Sequence of chain 1.A:
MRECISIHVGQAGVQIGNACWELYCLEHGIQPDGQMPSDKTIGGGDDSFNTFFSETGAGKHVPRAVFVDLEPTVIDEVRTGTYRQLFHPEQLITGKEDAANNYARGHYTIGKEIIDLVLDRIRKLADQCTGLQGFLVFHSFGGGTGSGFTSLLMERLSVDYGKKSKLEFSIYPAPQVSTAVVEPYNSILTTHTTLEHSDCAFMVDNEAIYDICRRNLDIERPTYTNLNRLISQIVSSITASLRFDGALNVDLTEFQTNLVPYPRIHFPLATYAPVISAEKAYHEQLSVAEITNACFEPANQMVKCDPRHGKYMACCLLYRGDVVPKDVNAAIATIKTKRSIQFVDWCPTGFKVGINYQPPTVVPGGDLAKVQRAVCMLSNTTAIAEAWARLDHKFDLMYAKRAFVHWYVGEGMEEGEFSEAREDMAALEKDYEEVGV

The protein below binds the small molecule below.
Small molecule (SMILES): COc1ccc2c(c1)CCCN2c1nc(C)nc2onc(C)c12

Sequence of chain 1.B:
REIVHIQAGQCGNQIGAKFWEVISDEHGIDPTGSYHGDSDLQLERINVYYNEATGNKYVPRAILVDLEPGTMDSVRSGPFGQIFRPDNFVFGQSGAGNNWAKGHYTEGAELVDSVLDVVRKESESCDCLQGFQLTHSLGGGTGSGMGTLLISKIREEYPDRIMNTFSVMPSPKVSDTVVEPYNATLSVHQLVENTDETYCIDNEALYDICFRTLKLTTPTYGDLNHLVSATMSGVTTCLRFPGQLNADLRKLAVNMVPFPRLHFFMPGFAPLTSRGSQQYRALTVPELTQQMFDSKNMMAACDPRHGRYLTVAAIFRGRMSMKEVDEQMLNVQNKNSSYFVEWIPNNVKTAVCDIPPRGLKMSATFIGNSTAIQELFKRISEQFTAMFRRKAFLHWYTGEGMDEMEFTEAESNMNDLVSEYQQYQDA

Binding-site contacts:
Ligand atom C7 contacts residue LEU253 of chain 1.B at 3.7 Å (hydrophobic).
Ligand atom C12 contacts residue ASN348 of chain 1.B at 3.8 Å.
Ligand atom C15 contacts residue THR179 of chain 1.A at 3.0 Å.
Ligand atom C12 contacts residue MET257 of chain 1.B at 3.8 Å (hydrophobic).
Ligand atom N1 contacts residue CYS239 of chain 1.B at 3.5 Å.
Ligand atom C2 contacts residue ALA248 of chain 1.B at 3.9 Å (hydrophobic).
Ligand atom C4 contacts residue LEU246 of chain 1.B at 4.0 Å (hydrophobic).
Ligand atom N2 contacts residue ALA314 of chain 1.B at 3.9 Å.
Ligand atom C12 contacts residue VAL313 of chain 1.B at 3.2 Å (hydrophobic).
Ligand atom C16 contacts residue LEU246 of chain 1.B at 3.7 Å (hydrophobic).
Ligand atom C2 contacts residue LEU253 of chain 1.B at 3.9 Å (hydrophobic).
Ligand atom N4 contacts residue LEU253 of chain 1.B at 3.5 Å.
Ligand atom C1 contacts residue LEU253 of chain 1.B at 3.9 Å (hydrophobic).
Ligand atom C10 contacts residue MET257 of chain 1.B at 3.8 Å (hydrophobic).
Ligand atom C9 contacts residue ALA314 of chain 1.B at 3.8 Å (hydrophobic).
Ligand atom O2 contacts residue LYS350 of chain 1.B at 3.2 Å.
Ligand atom N3 contacts residue LEU253 of chain 1.B at 4.0 Å.
Ligand atom O1 contacts residue ILE316 of chain 1.B at 4.0 Å.
Ligand atom O1 contacts residue CYS239 of chain 1.B at 3.6 Å.
Ligand atom C10 contacts residue ALA314 of chain 1.B at 3.8 Å (hydrophobic).
Ligand atom C6 contacts residue LEU246 of chain 1.B at 3.8 Å (hydrophobic).
Ligand atom C11 contacts residue LYS350 of chain 1.B at 3.8 Å.
Ligand atom O2 contacts residue ASN256 of chain 1.B at 3.7 Å.
Ligand atom C12 contacts residue LYS350 of chain 1.B at 3.8 Å.
Ligand atom C1 contacts residue LEU240 of chain 1.B at 3.4 Å (hydrophobic).
Ligand atom C5 contacts residue LEU246 of chain 1.B at 3.8 Å (hydrophobic).
Ligand atom C14 contacts residue THR179 of chain 1.A at 3.6 Å.
Ligand atom C2 contacts residue CYS239 of chain 1.B at 4.0 Å (hydrophobic).
Ligand atom C17 contacts residue ALA248 of chain 1.B at 3.9 Å (hydrophobic).
Ligand atom C3 contacts residue CYS239 of chain 1.B at 3.8 Å (hydrophobic).
Ligand atom C11 contacts residue ASN256 of chain 1.B at 3.6 Å.
Ligand atom N4 contacts residue ALA248 of chain 1.B at 3.6 Å.
Ligand atom C9 contacts residue LEU253 of chain 1.B at 3.6 Å (hydrophobic).
Ligand atom N2 contacts residue ALA352 of chain 1.B at 3.7 Å.
Ligand atom C17 contacts residue LEU253 of chain 1.B at 3.9 Å (hydrophobic).
Ligand atom C14 contacts residue ASN256 of chain 1.B at 3.9 Å.
Ligand atom C13 contacts residue ASN256 of chain 1.B at 3.3 Å.
Ligand atom C13 contacts residue THR179 of chain 1.A at 3.3 Å.
Ligand atom C15 contacts residue ASN256 of chain 1.B at 3.5 Å.
Ligand atom O2 contacts residue VAL181 of chain 1.A at 3.9 Å.